Binding-site contacts:
Ligand atom O6B contacts residue LYS156 of chain 19.F at 3.3 Å.
Ligand atom O3 contacts residue LYS156 of chain 19.F at 3.0 Å.
Ligand atom O6A contacts residue LEU62 of chain 19.F at 3.4 Å.
Ligand atom O4 contacts residue SER93 of chain 19.F at 3.0 Å (h-bond).
Ligand atom C5 contacts residue HIS155 of chain 19.F at 4.0 Å.
Ligand atom O6B contacts residue HIS155 of chain 19.F at 3.3 Å (h-bond).
Ligand atom O5 contacts residue LYS156 of chain 19.F at 3.4 Å.
Ligand atom C6 contacts residue SER93 of chain 19.F at 4.0 Å.
Ligand atom O3 contacts residue ARG157 of chain 19.F at 3.3 Å (salt-bridge).
Ligand atom C2 contacts residue ALA158 of chain 19.F at 3.7 Å (hydrophobic).
Ligand atom C5 contacts residue LEU62 of chain 19.F at 3.8 Å (hydrophobic).
Ligand atom OAF contacts residue THR4 of chain 19.F at 2.9 Å (h-bond).
Ligand atom O5 contacts residue ARG157 of chain 19.F at 3.8 Å.
Ligand atom O6A contacts residue HIS155 of chain 19.F at 3.8 Å.
Ligand atom O4 contacts residue LYS156 of chain 19.F at 3.5 Å.
Ligand atom O6A contacts residue SER93 of chain 19.F at 3.2 Å.
Ligand atom C3 contacts residue ALA158 of chain 19.F at 4.0 Å (hydrophobic).
Ligand atom O6A contacts residue HIS94 of chain 19.F at 3.2 Å (h-bond).
Ligand atom C3 contacts residue ARG157 of chain 19.F at 3.7 Å.
Ligand atom C3 contacts residue LYS156 of chain 19.F at 4.0 Å.
Ligand atom SAG contacts residue THR4 of chain 19.F at 3.9 Å.
Ligand atom OAH contacts residue THR4 of chain 19.F at 3.7 Å.
Ligand atom O6B contacts residue HIS94 of chain 19.F at 4.0 Å.
Ligand atom O6B contacts residue ARG157 of chain 19.F at 3.3 Å (salt-bridge).
Ligand atom O3 contacts residue ALA158 of chain 19.F at 3.0 Å (h-bond).
Ligand atom OAH contacts residue LEU2 of chain 19.F at 2.8 Å (h-bond).
Ligand atom C6 contacts residue LEU62 of chain 19.F at 3.5 Å (hydrophobic).
Ligand atom OAF contacts residue ARG157 of chain 19.F at 2.8 Å (salt-bridge).
Ligand atom O6B contacts residue LEU62 of chain 19.F at 4.0 Å.
Ligand atom OAF contacts residue ALA158 of chain 19.F at 3.3 Å.
Ligand atom O5 contacts residue HIS155 of chain 19.F at 3.6 Å.
Ligand atom C6 contacts residue HIS94 of chain 19.F at 3.9 Å.
Ligand atom OAH contacts residue ASP3 of chain 19.F at 4.0 Å.
Ligand atom C6 contacts residue HIS155 of chain 19.F at 3.4 Å.
Ligand atom O5B contacts residue LYS156 of chain 19.F at 3.3 Å.
Ligand atom SAG contacts residue ARG157 of chain 19.F at 3.6 Å (salt-bridge).
Ligand atom OAH contacts residue ARG157 of chain 19.F at 3.1 Å (salt-bridge).
Ligand atom C4 contacts residue LYS156 of chain 19.F at 4.0 Å.
Ligand atom OBI contacts residue LYS156 of chain 19.F at 4.0 Å.
Ligand atom O4 contacts residue HIS155 of chain 19.F at 3.5 Å (h-bond).

Sequence of chain 19.F:
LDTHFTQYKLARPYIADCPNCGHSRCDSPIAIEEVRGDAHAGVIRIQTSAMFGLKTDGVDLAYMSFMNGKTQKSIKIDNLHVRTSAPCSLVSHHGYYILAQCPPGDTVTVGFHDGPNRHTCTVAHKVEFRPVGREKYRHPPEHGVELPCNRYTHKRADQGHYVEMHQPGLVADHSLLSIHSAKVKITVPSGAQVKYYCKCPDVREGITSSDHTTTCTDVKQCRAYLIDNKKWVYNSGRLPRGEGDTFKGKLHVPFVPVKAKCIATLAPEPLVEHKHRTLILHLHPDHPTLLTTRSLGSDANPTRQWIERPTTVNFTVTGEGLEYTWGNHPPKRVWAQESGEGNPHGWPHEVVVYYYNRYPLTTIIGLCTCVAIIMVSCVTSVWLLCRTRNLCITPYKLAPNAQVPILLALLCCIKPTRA

A protein and the small-molecule ligand that binds it are described below.
Small molecule (SMILES): O=C(O)[C@@H]1O[C@H](O[C@H]2[C@@H](OS(=O)(=O)O)O[C@@H](O)[C@H](NS(=O)(=O)O)[C@H]2O)[C@@H](OS(=O)(=O)O)[C@H](O)[C@@H]1O